Binding-site contacts:
Ligand atom P contacts residue ARG54 of chain 1.A at 4.3 Å.
Ligand atom C1 contacts residue ARG54 of chain 1.A at 3.6 Å.
Ligand atom O3 contacts residue ARG54 of chain 1.A at 3.4 Å (salt-bridge).
Ligand atom C5 contacts residue ARG54 of chain 1.A at 4.0 Å.
Ligand atom C3 contacts residue ARG54 of chain 1.A at 3.9 Å.
Ligand atom O1 contacts residue TYR90 of chain 1.A at 3.8 Å.
Ligand atom C4 contacts residue ARG51 of chain 1.A at 3.9 Å.
Ligand atom P contacts residue ALA61 of chain 1.A at 3.8 Å.
Ligand atom O4 contacts residue ARG51 of chain 1.A at 3.7 Å.
Ligand atom O1P contacts residue VAL59 of chain 1.A at 4.1 Å.
Ligand atom C1 contacts residue HIS47 of chain 1.A at 4.4 Å.
Ligand atom O5 contacts residue ARG54 of chain 1.A at 3.4 Å (salt-bridge).
Ligand atom C2 contacts residue TYR90 of chain 1.A at 3.6 Å (hydrophobic).
Ligand atom O1P contacts residue ARG54 of chain 1.A at 3.1 Å (salt-bridge).
Ligand atom C3 contacts residue ARG51 of chain 1.A at 3.2 Å.
Ligand atom O2 contacts residue HIS92 of chain 1.A at 2.9 Å (h-bond).
Ligand atom C6 contacts residue ARG54 of chain 1.A at 4.4 Å.
Ligand atom C2 contacts residue HIS92 of chain 1.A at 3.3 Å.
Ligand atom O3 contacts residue TYR90 of chain 1.A at 2.5 Å (h-bond).
Ligand atom O5 contacts residue ALA61 of chain 1.A at 4.1 Å.
Ligand atom O1P contacts residue ALA61 of chain 1.A at 3.4 Å (h-bond).
Ligand atom C2 contacts residue ARG54 of chain 1.A at 4.3 Å.
Ligand atom O2P contacts residue ALA61 of chain 1.A at 3.1 Å (h-bond).
Ligand atom P contacts residue ARG165 of chain 1.A at 4.2 Å.
Ligand atom O1 contacts residue ASP44 of chain 1.A at 3.5 Å (salt-bridge).
Ligand atom C1 contacts residue HIS92 of chain 1.A at 4.0 Å.
Ligand atom O3P contacts residue ARG165 of chain 1.A at 4.3 Å.
Ligand atom O3 contacts residue ARG51 of chain 1.A at 2.8 Å (salt-bridge).
Ligand atom O2P contacts residue ARG165 of chain 1.A at 3.1 Å (salt-bridge).
Ligand atom O1 contacts residue HIS47 of chain 1.A at 3.9 Å.
Ligand atom O2P contacts residue THR60 of chain 1.A at 3.8 Å.
Ligand atom C6 contacts residue ARG165 of chain 1.A at 4.1 Å.
Ligand atom C4 contacts residue ARG54 of chain 1.A at 3.4 Å.
Ligand atom C3 contacts residue TYR90 of chain 1.A at 3.6 Å (hydrophobic).
Ligand atom C2 contacts residue ARG51 of chain 1.A at 4.3 Å.
Ligand atom C1 contacts residue TYR90 of chain 1.A at 3.7 Å (hydrophobic).
Ligand atom O6 contacts residue ARG54 of chain 1.A at 3.4 Å (salt-bridge).
Ligand atom O1 contacts residue HIS92 of chain 1.A at 3.4 Å.
Ligand atom P contacts residue THR60 of chain 1.A at 4.3 Å.
Ligand atom O1P contacts residue THR60 of chain 1.A at 3.6 Å.

The protein below binds the small molecule below.
Small molecule (SMILES): O=P(O)(O)OC[C@H]1O[C@H](O)[C@H](O)[C@@H](O)[C@@H]1O

Sequence of chain 1.A:
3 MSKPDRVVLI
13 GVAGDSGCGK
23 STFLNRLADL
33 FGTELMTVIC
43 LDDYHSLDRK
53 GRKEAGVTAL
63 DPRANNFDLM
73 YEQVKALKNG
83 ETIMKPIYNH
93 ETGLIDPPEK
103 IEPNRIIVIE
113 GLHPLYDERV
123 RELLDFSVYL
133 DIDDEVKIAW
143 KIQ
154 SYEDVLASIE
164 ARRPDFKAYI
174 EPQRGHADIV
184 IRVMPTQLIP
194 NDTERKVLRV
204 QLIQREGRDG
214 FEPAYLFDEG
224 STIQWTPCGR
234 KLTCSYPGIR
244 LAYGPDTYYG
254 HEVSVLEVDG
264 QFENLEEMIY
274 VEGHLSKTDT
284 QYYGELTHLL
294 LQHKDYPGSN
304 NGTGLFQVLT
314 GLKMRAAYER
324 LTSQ